Sequence of chain 2.B:
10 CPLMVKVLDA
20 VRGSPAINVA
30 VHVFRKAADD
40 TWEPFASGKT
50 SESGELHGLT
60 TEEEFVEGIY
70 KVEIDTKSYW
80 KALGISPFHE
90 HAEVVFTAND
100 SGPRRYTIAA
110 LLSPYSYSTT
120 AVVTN

A protein and the small-molecule ligand that binds it are described below.
Small molecule (SMILES): CC/C(=C(/CC)c1ccc(O)cc1)c1ccc(O)cc1

Sequence of chain 2.A:
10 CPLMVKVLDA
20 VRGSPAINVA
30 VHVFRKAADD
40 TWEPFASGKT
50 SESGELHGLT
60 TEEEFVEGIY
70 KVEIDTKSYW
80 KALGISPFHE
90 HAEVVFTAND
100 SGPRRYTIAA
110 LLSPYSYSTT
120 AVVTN

Sequence of chain 1.B:
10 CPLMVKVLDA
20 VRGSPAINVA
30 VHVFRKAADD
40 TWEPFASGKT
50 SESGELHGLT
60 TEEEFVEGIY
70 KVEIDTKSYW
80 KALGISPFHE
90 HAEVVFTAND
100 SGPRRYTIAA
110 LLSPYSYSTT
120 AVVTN

Binding-site contacts:
Ligand atom O3 contacts residue DES1 of chain 2.F at 1.1 Å (h-bond).
Ligand atom C1 contacts residue LEU17 of chain 2.B at 3.8 Å (hydrophobic).
Ligand atom C3 contacts residue DES1 of chain 2.F at 0.6 Å.
Ligand atom CP9 contacts residue ALA109 of chain 2.B at 3.4 Å (hydrophobic).
Ligand atom C1 contacts residue DES1 of chain 2.F at 0.5 Å.
Ligand atom C9 contacts residue LEU110 of chain 1.B at 3.9 Å (hydrophobic).
Ligand atom OP3 contacts residue DES1 of chain 2.F at 1.3 Å (h-bond).
Ligand atom OP3 contacts residue LEU110 of chain 1.B at 3.6 Å.
Ligand atom CP2 contacts residue SER117 of chain 1.B at 3.8 Å.
Ligand atom C5 contacts residue LEU17 of chain 1.B at 3.6 Å (hydrophobic).
Ligand atom O3 contacts residue LYS15 of chain 1.B at 3.6 Å.
Ligand atom O3 contacts residue LYS15 of chain 2.B at 2.9 Å (salt-bridge).
Ligand atom OP3 contacts residue SER117 of chain 1.B at 3.4 Å.
Ligand atom C8 contacts residue LEU17 of chain 1.B at 3.4 Å (hydrophobic).
Ligand atom C9 contacts residue ALA109 of chain 1.B at 3.4 Å (hydrophobic).
Ligand atom CP1 contacts residue DES1 of chain 2.F at 0.4 Å.
Ligand atom CP3 contacts residue SER117 of chain 2.B at 3.9 Å.
Ligand atom CP2 contacts residue DES1 of chain 2.F at 0.6 Å.
Ligand atom CP8 contacts residue LEU17 of chain 2.B at 3.4 Å (hydrophobic).
Ligand atom C8 contacts residue DES1 of chain 2.F at 0.2 Å.
Ligand atom C7 contacts residue DES1 of chain 2.F at 0.9 Å.
Ligand atom C9 contacts residue DES1 of chain 2.F at 0.2 Å.
Ligand atom CP4 contacts residue LEU110 of chain 1.B at 3.7 Å (hydrophobic).
Ligand atom C6 contacts residue DES1 of chain 2.F at 0.6 Å.
Ligand atom CP4 contacts residue DES1 of chain 2.F at 0.6 Å.
Ligand atom CP7 contacts residue DES1 of chain 2.F at 0.9 Å.
Ligand atom OP3 contacts residue SER117 of chain 2.B at 3.3 Å.
Ligand atom C1 contacts residue ALA108 of chain 1.B at 3.8 Å (hydrophobic).
Ligand atom CP9 contacts residue DES1 of chain 2.F at 0.2 Å.
Ligand atom C4 contacts residue DES1 of chain 2.F at 0.5 Å.
Ligand atom CP5 contacts residue DES1 of chain 2.F at 0.4 Å.
Ligand atom CP9 contacts residue ALA108 of chain 2.B at 4.0 Å (hydrophobic).
Ligand atom CP8 contacts residue DES1 of chain 2.F at 0.2 Å.
Ligand atom CP3 contacts residue DES1 of chain 2.F at 0.8 Å.
Ligand atom C5 contacts residue DES1 of chain 2.F at 0.5 Å.
Ligand atom C3 contacts residue LYS15 of chain 2.B at 3.9 Å.
Ligand atom CP3 contacts residue LEU110 of chain 1.B at 3.6 Å (hydrophobic).
Ligand atom C2 contacts residue DES1 of chain 2.F at 0.5 Å.
Ligand atom CP6 contacts residue DES1 of chain 2.F at 0.4 Å.
Ligand atom CP4 contacts residue SER117 of chain 2.B at 3.9 Å.